The protein below binds the small molecule below.
Small molecule (SMILES): NCC(=O)O

Sequence of chain 1.E:
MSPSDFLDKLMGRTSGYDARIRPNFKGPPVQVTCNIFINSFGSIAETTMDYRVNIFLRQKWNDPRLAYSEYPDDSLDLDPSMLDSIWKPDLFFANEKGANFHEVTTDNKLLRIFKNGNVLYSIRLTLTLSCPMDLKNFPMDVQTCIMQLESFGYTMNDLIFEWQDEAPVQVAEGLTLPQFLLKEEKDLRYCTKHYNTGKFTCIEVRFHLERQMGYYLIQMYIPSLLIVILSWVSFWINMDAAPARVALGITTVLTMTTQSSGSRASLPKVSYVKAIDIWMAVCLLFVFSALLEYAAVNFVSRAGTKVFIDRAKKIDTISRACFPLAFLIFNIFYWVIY

Sequence of chain 1.D:
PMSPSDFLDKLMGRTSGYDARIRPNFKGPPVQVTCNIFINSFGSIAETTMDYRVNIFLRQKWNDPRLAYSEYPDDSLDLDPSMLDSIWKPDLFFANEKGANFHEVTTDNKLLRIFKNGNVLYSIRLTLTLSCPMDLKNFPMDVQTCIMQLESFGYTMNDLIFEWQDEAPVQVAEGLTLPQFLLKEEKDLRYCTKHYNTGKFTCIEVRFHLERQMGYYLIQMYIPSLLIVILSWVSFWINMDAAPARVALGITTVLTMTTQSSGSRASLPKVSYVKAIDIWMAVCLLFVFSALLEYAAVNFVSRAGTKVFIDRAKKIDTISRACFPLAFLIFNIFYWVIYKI

Binding-site contacts:
Ligand atom OXT contacts residue TYR202 of chain 1.D at 3.9 Å.
Ligand atom C contacts residue TYR202 of chain 1.D at 4.5 Å (hydrophobic).
Ligand atom N contacts residue PHE159 of chain 1.D at 3.2 Å (h-bond).
Ligand atom N contacts residue GLU157 of chain 1.D at 4.2 Å.
Ligand atom OXT contacts residue THR204 of chain 1.D at 2.4 Å (h-bond).
Ligand atom C contacts residue ARG65 of chain 1.E at 3.9 Å.
Ligand atom C contacts residue PHE159 of chain 1.D at 4.1 Å (hydrophobic).
Ligand atom N contacts residue PHE63 of chain 1.E at 4.0 Å.
Ligand atom CA contacts residue PHE159 of chain 1.D at 2.9 Å (hydrophobic).
Ligand atom O contacts residue PHE159 of chain 1.D at 3.5 Å.
Ligand atom O contacts residue THR204 of chain 1.D at 4.5 Å.
Ligand atom OXT contacts residue SER129 of chain 1.E at 4.2 Å.
Ligand atom CA contacts residue LEU117 of chain 1.E at 3.7 Å (hydrophobic).
Ligand atom OXT contacts residue PHE207 of chain 1.D at 4.4 Å.
Ligand atom CA contacts residue PHE207 of chain 1.D at 4.1 Å (hydrophobic).
Ligand atom C contacts residue THR204 of chain 1.D at 3.5 Å.
Ligand atom C contacts residue PHE63 of chain 1.E at 3.6 Å (hydrophobic).
Ligand atom O contacts residue SER129 of chain 1.E at 2.6 Å (h-bond).
Ligand atom C contacts residue SER129 of chain 1.E at 3.6 Å.
Ligand atom OXT contacts residue PHE63 of chain 1.E at 4.0 Å.
Ligand atom OXT contacts residue LEU117 of chain 1.E at 4.3 Å.
Ligand atom OXT contacts residue ARG65 of chain 1.E at 3.1 Å (salt-bridge).
Ligand atom N contacts residue SER158 of chain 1.D at 4.3 Å.
Ligand atom O contacts residue ARG65 of chain 1.E at 3.5 Å (salt-bridge).
Ligand atom C contacts residue LEU117 of chain 1.E at 4.0 Å (hydrophobic).
Ligand atom CA contacts residue PHE63 of chain 1.E at 4.4 Å (hydrophobic).
Ligand atom N contacts residue PHE207 of chain 1.D at 4.1 Å.
Ligand atom CA contacts residue THR204 of chain 1.D at 4.1 Å.
Ligand atom O contacts residue PHE63 of chain 1.E at 3.1 Å.
Ligand atom N contacts residue TYR202 of chain 1.D at 3.5 Å.